A small-molecule ligand and the protein it binds are described below.
Small molecule (SMILES): CC(=O)N[C@H]1[C@H](O[C@H]2[C@H](O)[C@@H](NC(C)=O)CO[C@@H]2CO)O[C@H](CO)[C@@H](O)[C@@H]1O

Binding-site contacts:
Ligand atom C7 contacts residue ASN269 of chain 1.C at 3.7 Å.
Ligand atom C5 contacts residue ASN269 of chain 1.C at 3.7 Å.
Ligand atom C1 contacts residue LYS545 of chain 1.A at 4.5 Å.
Ligand atom C2 contacts residue LYS545 of chain 1.A at 3.3 Å.
Ligand atom C2 contacts residue ASN269 of chain 1.C at 2.5 Å.
Ligand atom C1 contacts residue GLU268 of chain 1.C at 3.9 Å.
Ligand atom C6 contacts residue GLU268 of chain 1.C at 3.5 Å.
Ligand atom O3 contacts residue GLU268 of chain 1.C at 3.7 Å.
Ligand atom C1 contacts residue ASN269 of chain 1.C at 1.4 Å.
Ligand atom O5 contacts residue ASN269 of chain 1.C at 2.5 Å (h-bond).
Ligand atom C5 contacts residue GLU268 of chain 1.C at 3.8 Å.
Ligand atom C3 contacts residue LYS545 of chain 1.A at 3.5 Å.
Ligand atom O3 contacts residue LYS545 of chain 1.A at 2.5 Å (salt-bridge).
Ligand atom C4 contacts residue ASN269 of chain 1.C at 4.3 Å.
Ligand atom C3 contacts residue ASN269 of chain 1.C at 3.8 Å.
Ligand atom C2 contacts residue GLU268 of chain 1.C at 3.9 Å.
Ligand atom N2 contacts residue LYS545 of chain 1.A at 3.6 Å.
Ligand atom O3 contacts residue ASN269 of chain 1.C at 4.3 Å.
Ligand atom O5 contacts residue GLU268 of chain 1.C at 3.0 Å (salt-bridge).
Ligand atom N2 contacts residue ASN269 of chain 1.C at 3.0 Å (h-bond).
Ligand atom C4 contacts residue GLU268 of chain 1.C at 4.4 Å.
Ligand atom C8 contacts residue ASN269 of chain 1.C at 4.1 Å.
Ligand atom C3 contacts residue GLU268 of chain 1.C at 4.2 Å.
Ligand atom O6 contacts residue GLU268 of chain 1.C at 3.0 Å (salt-bridge).

Sequence of chain 1.A:
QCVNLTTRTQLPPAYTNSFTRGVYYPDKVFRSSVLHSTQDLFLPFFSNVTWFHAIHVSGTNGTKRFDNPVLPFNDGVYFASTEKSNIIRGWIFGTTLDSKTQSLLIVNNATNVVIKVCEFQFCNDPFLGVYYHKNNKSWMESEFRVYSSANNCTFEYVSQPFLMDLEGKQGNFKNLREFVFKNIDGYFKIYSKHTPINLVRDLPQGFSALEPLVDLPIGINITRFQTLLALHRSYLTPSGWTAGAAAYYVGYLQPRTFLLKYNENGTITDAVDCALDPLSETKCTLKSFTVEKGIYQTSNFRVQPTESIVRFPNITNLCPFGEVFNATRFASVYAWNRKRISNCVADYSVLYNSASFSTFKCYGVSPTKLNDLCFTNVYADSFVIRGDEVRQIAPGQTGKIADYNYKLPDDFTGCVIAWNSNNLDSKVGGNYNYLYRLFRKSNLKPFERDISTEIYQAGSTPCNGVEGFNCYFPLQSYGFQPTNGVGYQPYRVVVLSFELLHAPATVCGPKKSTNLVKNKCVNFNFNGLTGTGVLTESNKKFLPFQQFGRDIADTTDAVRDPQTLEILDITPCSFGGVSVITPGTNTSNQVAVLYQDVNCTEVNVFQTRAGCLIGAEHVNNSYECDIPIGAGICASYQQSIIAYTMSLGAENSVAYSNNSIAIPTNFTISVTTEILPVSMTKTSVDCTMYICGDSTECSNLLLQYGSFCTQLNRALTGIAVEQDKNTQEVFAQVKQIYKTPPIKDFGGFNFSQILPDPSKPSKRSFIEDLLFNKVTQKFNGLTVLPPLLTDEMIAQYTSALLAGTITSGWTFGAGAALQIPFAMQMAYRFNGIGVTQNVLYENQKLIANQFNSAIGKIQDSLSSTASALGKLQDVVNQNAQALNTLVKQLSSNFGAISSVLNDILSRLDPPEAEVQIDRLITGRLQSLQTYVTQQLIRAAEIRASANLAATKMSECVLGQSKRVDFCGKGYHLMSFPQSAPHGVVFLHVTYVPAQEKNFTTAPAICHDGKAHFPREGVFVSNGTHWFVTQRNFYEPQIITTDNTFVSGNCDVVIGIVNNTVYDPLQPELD

Sequence of chain 1.C:
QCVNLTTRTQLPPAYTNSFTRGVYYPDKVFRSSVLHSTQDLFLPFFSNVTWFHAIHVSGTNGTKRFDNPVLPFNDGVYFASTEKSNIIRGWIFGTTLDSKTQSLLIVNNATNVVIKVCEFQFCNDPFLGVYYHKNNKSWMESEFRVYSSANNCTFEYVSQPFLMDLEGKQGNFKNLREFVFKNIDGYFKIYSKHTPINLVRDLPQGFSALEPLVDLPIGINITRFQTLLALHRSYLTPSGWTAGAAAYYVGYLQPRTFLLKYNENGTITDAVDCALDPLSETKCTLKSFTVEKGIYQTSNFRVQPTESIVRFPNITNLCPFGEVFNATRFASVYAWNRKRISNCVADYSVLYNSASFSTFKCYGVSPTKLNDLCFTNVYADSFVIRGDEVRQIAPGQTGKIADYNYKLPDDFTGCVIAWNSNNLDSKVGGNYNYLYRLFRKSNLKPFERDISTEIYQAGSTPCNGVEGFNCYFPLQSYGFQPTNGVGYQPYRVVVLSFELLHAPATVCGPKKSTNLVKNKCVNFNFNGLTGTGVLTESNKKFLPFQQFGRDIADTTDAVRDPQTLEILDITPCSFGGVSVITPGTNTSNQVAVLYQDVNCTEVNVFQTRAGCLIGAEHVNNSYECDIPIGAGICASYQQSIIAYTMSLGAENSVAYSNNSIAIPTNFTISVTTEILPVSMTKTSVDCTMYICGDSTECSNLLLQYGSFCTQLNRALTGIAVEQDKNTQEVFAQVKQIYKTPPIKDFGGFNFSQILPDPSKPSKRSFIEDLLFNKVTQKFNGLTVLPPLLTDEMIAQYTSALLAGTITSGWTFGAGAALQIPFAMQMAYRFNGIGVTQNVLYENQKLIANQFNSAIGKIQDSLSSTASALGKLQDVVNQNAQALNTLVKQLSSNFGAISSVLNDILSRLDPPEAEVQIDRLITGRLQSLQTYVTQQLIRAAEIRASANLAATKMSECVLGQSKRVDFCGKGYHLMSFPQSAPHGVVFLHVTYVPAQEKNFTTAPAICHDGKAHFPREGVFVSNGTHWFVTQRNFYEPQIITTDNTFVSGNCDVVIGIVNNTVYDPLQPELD